The protein below binds the small molecule below.
Small molecule (SMILES): CC(=O)N[C@H]1[C@H](O[C@H]2[C@H](O)[C@@H](NC(C)=O)CO[C@@H]2CO)O[C@H](CO)[C@@H](O[C@@H]2O[C@H](CO)[C@@H](O)[C@H](O)[C@@H]2O)[C@@H]1O

Binding-site contacts:
Ligand atom N2 contacts residue ASN58 of chain 1.D at 2.6 Å (h-bond).
Ligand atom C4 contacts residue ASN58 of chain 1.D at 4.1 Å.
Ligand atom C1 contacts residue ASN58 of chain 1.D at 1.4 Å.
Ligand atom N2 contacts residue SER17 of chain 1.F at 4.4 Å.
Ligand atom C5 contacts residue ASN58 of chain 1.D at 3.5 Å.
Ligand atom C2 contacts residue GLY16 of chain 1.F at 3.8 Å.
Ligand atom O7 contacts residue SER17 of chain 1.F at 2.4 Å.
Ligand atom N2 contacts residue GLY16 of chain 1.F at 3.1 Å (h-bond).
Ligand atom O7 contacts residue GLY16 of chain 1.F at 2.2 Å (h-bond).
Ligand atom C1 contacts residue GLY16 of chain 1.F at 4.0 Å.
Ligand atom O6 contacts residue ASN58 of chain 1.D at 3.9 Å.
Ligand atom C6 contacts residue ASN58 of chain 1.D at 4.5 Å.
Ligand atom C1 contacts residue GLU57 of chain 1.D at 4.0 Å.
Ligand atom O5 contacts residue ASN58 of chain 1.D at 2.2 Å (h-bond).
Ligand atom C8 contacts residue GLY16 of chain 1.F at 2.5 Å.
Ligand atom O7 contacts residue THR18 of chain 1.F at 4.0 Å.
Ligand atom C8 contacts residue SER17 of chain 1.F at 2.9 Å.
Ligand atom C3 contacts residue ASN58 of chain 1.D at 3.7 Å.
Ligand atom C7 contacts residue GLY16 of chain 1.F at 2.1 Å.
Ligand atom C7 contacts residue SER17 of chain 1.F at 3.2 Å.
Ligand atom C8 contacts residue ASN58 of chain 1.D at 4.2 Å.
Ligand atom C2 contacts residue ASN58 of chain 1.D at 2.3 Å.
Ligand atom O7 contacts residue ASN58 of chain 1.D at 3.5 Å (h-bond).
Ligand atom C7 contacts residue ASN58 of chain 1.D at 3.0 Å.

Sequence of chain 1.D:
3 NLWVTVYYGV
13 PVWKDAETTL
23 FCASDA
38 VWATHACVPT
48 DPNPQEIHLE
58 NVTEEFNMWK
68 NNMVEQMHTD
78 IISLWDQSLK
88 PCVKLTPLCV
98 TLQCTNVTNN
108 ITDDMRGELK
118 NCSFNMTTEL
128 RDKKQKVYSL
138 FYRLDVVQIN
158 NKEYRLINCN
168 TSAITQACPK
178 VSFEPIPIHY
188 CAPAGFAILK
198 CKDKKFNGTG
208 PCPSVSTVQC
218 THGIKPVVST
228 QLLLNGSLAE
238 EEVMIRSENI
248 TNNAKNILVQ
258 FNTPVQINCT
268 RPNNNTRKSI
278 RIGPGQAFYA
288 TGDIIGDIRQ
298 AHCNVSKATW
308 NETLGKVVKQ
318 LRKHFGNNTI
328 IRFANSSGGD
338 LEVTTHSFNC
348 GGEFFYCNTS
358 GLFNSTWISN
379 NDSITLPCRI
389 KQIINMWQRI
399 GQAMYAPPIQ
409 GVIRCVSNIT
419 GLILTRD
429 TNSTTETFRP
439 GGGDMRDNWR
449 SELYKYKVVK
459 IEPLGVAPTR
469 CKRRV

Sequence of chain 1.F:
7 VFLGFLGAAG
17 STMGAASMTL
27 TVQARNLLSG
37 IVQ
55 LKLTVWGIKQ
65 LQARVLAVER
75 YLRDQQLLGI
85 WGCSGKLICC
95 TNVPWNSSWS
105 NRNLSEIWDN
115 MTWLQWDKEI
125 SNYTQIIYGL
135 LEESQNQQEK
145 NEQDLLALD